A small-molecule ligand and the protein it binds are described below.
Small molecule (SMILES): CC(=O)N[C@H]1[C@H](O[C@H]2[C@H](O)[C@@H](NC(C)=O)CO[C@@H]2CO)O[C@H](CO)[C@@H](O)[C@@H]1O

Sequence of chain 1.C:
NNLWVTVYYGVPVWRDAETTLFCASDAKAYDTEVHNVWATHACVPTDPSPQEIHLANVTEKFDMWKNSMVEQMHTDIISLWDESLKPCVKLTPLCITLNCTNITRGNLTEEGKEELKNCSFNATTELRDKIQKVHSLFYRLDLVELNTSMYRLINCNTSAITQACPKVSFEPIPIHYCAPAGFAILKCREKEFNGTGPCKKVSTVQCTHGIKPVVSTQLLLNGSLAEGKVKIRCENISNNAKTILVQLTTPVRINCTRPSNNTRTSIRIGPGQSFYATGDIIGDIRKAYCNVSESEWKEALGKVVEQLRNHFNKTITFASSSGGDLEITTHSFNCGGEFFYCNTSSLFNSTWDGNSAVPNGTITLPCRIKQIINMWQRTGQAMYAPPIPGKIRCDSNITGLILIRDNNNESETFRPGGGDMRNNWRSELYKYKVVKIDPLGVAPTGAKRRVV

Binding-site contacts:
Ligand atom C6 contacts residue PRO266 of chain 1.C at 4.5 Å (hydrophobic).
Ligand atom C7 contacts residue ASN237 of chain 1.C at 4.1 Å.
Ligand atom O6 contacts residue LEU240 of chain 1.C at 4.3 Å.
Ligand atom C8 contacts residue SER416 of chain 1.C at 4.2 Å.
Ligand atom C4 contacts residue ASN417 of chain 1.C at 4.2 Å.
Ligand atom C8 contacts residue ARG268 of chain 1.C at 4.3 Å.
Ligand atom O7 contacts residue ASN237 of chain 1.C at 3.4 Å (h-bond).
Ligand atom O5 contacts residue ASN417 of chain 1.C at 2.3 Å (h-bond).
Ligand atom C7 contacts residue ASN417 of chain 1.C at 3.6 Å.
Ligand atom C7 contacts residue NAG1 of chain 1.CA at 4.4 Å.
Ligand atom C3 contacts residue ASN417 of chain 1.C at 3.8 Å.
Ligand atom C1 contacts residue ASN417 of chain 1.C at 1.4 Å.
Ligand atom C1 contacts residue PRO266 of chain 1.C at 4.5 Å (hydrophobic).
Ligand atom N2 contacts residue ASN417 of chain 1.C at 3.0 Å (h-bond).
Ligand atom O5 contacts residue PRO266 of chain 1.C at 3.9 Å.
Ligand atom C8 contacts residue ASP415 of chain 1.C at 3.4 Å.
Ligand atom O7 contacts residue ASN417 of chain 1.C at 3.7 Å.
Ligand atom O7 contacts residue NAG1 of chain 1.CA at 4.1 Å.
Ligand atom C2 contacts residue ASN417 of chain 1.C at 2.5 Å.
Ligand atom C8 contacts residue ASN237 of chain 1.C at 4.4 Å.
Ligand atom C8 contacts residue NAG1 of chain 1.CA at 3.9 Å.
Ligand atom C5 contacts residue ASN417 of chain 1.C at 3.6 Å.
Ligand atom O6 contacts residue PRO266 of chain 1.C at 3.7 Å.